Binding-site contacts:
Ligand atom C8 contacts residue ASP236 of chain 1.A at 4.4 Å.
Ligand atom O1 contacts residue ASP236 of chain 1.A at 2.9 Å (salt-bridge).
Ligand atom C8 contacts residue MET282 of chain 1.A at 4.0 Å (hydrophobic).
Ligand atom N1 contacts residue ASP236 of chain 1.A at 3.1 Å (salt-bridge).
Ligand atom C7 contacts residue ASP236 of chain 1.A at 3.1 Å.
Ligand atom C11 contacts residue MET235 of chain 1.A at 3.6 Å (hydrophobic).
Ligand atom C9 contacts residue ILE281 of chain 1.A at 3.8 Å (hydrophobic).
Ligand atom O2 contacts residue MET235 of chain 1.A at 2.8 Å.
Ligand atom C8 contacts residue PRO241 of chain 1.A at 3.9 Å (hydrophobic).
Ligand atom C10 contacts residue ASP236 of chain 1.A at 3.4 Å.
Ligand atom O1 contacts residue ILE281 of chain 1.A at 4.1 Å.
Ligand atom C10 contacts residue MET235 of chain 1.A at 3.3 Å (hydrophobic).
Ligand atom C9 contacts residue MET235 of chain 1.A at 3.6 Å (hydrophobic).
Ligand atom N1 contacts residue ILE281 of chain 1.A at 4.1 Å.
Ligand atom C8 contacts residue MET235 of chain 1.A at 3.8 Å (hydrophobic).
Ligand atom N1 contacts residue MET235 of chain 1.A at 4.2 Å.
Ligand atom C10 contacts residue ILE281 of chain 1.A at 3.5 Å (hydrophobic).
Ligand atom C6 contacts residue ASP236 of chain 1.A at 3.9 Å.
Ligand atom C9 contacts residue MET282 of chain 1.A at 3.7 Å (hydrophobic).
Ligand atom C9 contacts residue ALA278 of chain 1.A at 3.8 Å (hydrophobic).
Ligand atom C11 contacts residue ILE281 of chain 1.A at 3.9 Å (hydrophobic).
Ligand atom C11 contacts residue LEU232 of chain 1.A at 4.1 Å (hydrophobic).
Ligand atom O2 contacts residue ALA278 of chain 1.A at 4.0 Å.
Ligand atom C11 contacts residue ASP236 of chain 1.A at 2.2 Å.
Ligand atom C1 contacts residue ASP236 of chain 1.A at 3.8 Å.
Ligand atom O2 contacts residue LEU232 of chain 1.A at 4.2 Å.
Ligand atom C10 contacts residue LEU232 of chain 1.A at 3.5 Å (hydrophobic).
Ligand atom O2 contacts residue ILE281 of chain 1.A at 3.9 Å.
Ligand atom C7 contacts residue MET235 of chain 1.A at 3.8 Å (hydrophobic).

Sequence of chain 1.A:
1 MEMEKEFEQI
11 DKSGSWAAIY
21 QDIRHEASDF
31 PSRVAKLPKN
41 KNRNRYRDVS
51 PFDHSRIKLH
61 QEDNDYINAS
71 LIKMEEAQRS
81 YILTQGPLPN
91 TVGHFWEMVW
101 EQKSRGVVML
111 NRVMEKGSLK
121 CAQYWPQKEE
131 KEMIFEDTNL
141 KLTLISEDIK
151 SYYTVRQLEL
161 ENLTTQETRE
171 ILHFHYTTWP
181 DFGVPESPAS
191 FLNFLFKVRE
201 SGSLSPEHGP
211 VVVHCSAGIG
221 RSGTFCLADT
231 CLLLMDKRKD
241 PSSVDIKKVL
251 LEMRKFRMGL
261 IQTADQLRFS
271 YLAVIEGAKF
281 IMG

A small-molecule ligand and the protein it binds are described below.
Small molecule (SMILES): Oc1ccccc1CN1CCOCC1